Sequence of chain 2.A:
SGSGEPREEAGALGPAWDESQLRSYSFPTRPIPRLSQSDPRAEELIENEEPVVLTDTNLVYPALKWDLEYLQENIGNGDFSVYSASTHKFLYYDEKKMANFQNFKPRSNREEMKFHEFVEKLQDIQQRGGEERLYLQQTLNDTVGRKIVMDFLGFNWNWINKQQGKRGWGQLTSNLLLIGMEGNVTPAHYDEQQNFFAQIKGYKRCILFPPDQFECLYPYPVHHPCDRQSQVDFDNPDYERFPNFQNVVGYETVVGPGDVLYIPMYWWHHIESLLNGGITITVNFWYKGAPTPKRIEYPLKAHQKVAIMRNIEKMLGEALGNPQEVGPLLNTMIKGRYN

Binding-site contacts:
Ligand atom OAA contacts residue TYR148 of chain 2.A at 3.2 Å (h-bond).
Ligand atom CAG contacts residue ILE284 of chain 2.A at 3.5 Å (hydrophobic).
Ligand atom CAJ contacts residue LYS217 of chain 2.A at 3.7 Å.
Ligand atom OAA contacts residue ILE284 of chain 2.A at 3.5 Å.
Ligand atom CAJ contacts residue ILE284 of chain 2.A at 3.8 Å (hydrophobic).
Ligand atom NAI contacts residue HIS202 of chain 2.A at 3.4 Å (h-bond).
Ligand atom CAH contacts residue LEU191 of chain 2.A at 3.7 Å (hydrophobic).
Ligand atom CAE contacts residue FE1 of chain 2.B at 3.4 Å.
Ligand atom CAF contacts residue HIS282 of chain 2.A at 3.8 Å.
Ligand atom NAI contacts residue FE1 of chain 2.B at 2.4 Å.
Ligand atom OAC contacts residue HIS282 of chain 2.A at 2.8 Å (h-bond).
Ligand atom OAB contacts residue THR199 of chain 2.A at 2.8 Å (h-bond).
Ligand atom CAD contacts residue THR199 of chain 2.A at 3.8 Å.
Ligand atom CAM contacts residue THR199 of chain 2.A at 3.9 Å.
Ligand atom CAF contacts residue ASN297 of chain 2.A at 3.7 Å.
Ligand atom OAA contacts residue LEU191 of chain 2.A at 3.5 Å.
Ligand atom CAD contacts residue TYR105 of chain 2.A at 3.6 Å (hydrophobic).
Ligand atom OAC contacts residue ASP204 of chain 2.A at 2.9 Å (salt-bridge).
Ligand atom CAK contacts residue FE1 of chain 2.B at 3.1 Å.
Ligand atom CAH contacts residue TYR105 of chain 2.A at 3.9 Å (hydrophobic).
Ligand atom OAC contacts residue HIS202 of chain 2.A at 3.6 Å (h-bond).
Ligand atom CAL contacts residue LEU191 of chain 2.A at 3.8 Å (hydrophobic).
Ligand atom OAB contacts residue TYR148 of chain 2.A at 2.7 Å (h-bond).
Ligand atom CAD contacts residue GLN150 of chain 2.A at 3.8 Å.
Ligand atom CAJ contacts residue TYR148 of chain 2.A at 3.4 Å (hydrophobic).
Ligand atom OAA contacts residue PHE210 of chain 2.A at 3.5 Å.
Ligand atom OAC contacts residue TRP299 of chain 2.A at 3.3 Å.
Ligand atom OAC contacts residue FE1 of chain 2.B at 2.2 Å.
Ligand atom CAK contacts residue HIS282 of chain 2.A at 3.5 Å.
Ligand atom CAH contacts residue THR199 of chain 2.A at 3.4 Å.
Ligand atom CAN contacts residue FE1 of chain 2.B at 3.1 Å.
Ligand atom OAB contacts residue LEU191 of chain 2.A at 3.7 Å.
Ligand atom CAG contacts residue ASN297 of chain 2.A at 3.8 Å.
Ligand atom CAK contacts residue TRP299 of chain 2.A at 3.9 Å (hydrophobic).
Ligand atom CAJ contacts residue LEU191 of chain 2.A at 3.4 Å (hydrophobic).
Ligand atom OAA contacts residue LYS217 of chain 2.A at 2.6 Å (salt-bridge).
Ligand atom CAG contacts residue PHE210 of chain 2.A at 3.5 Å (hydrophobic).
Ligand atom CAM contacts residue LEU191 of chain 2.A at 3.9 Å (hydrophobic).
Ligand atom CAJ contacts residue THR199 of chain 2.A at 3.8 Å.
Ligand atom CAF contacts residue ILE284 of chain 2.A at 3.7 Å (hydrophobic).

This small molecule binds to this protein.
Small molecule (SMILES): O=C(O)c1ccc(O)c2ncccc12